Sequence of chain 1.D:
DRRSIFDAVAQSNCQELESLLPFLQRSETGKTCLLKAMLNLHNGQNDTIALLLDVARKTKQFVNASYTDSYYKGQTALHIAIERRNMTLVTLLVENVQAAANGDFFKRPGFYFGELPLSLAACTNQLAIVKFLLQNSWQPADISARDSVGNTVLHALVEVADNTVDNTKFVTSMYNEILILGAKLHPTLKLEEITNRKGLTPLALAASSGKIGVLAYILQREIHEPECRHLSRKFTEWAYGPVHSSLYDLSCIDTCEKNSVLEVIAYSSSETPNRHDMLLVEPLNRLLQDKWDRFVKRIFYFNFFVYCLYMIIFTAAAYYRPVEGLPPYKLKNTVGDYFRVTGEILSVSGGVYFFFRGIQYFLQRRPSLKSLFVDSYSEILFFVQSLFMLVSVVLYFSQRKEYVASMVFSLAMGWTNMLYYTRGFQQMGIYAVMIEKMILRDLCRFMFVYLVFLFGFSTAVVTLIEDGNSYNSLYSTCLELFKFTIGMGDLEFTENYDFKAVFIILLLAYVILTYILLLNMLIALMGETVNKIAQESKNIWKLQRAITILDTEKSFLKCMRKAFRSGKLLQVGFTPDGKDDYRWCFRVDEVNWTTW

Binding-site contacts:
Ligand atom C44 contacts residue LEU662 of chain 1.C at 3.6 Å (hydrophobic).
Ligand atom O12 contacts residue TYR554 of chain 1.D at 3.5 Å.
Ligand atom C24 contacts residue TYR511 of chain 1.D at 4.0 Å (hydrophobic).
Ligand atom C36 contacts residue MET547 of chain 1.D at 4.3 Å (hydrophobic).
Ligand atom C2 contacts residue LEU515 of chain 1.D at 4.2 Å (hydrophobic).
Ligand atom O12 contacts residue SER512 of chain 1.D at 3.6 Å.
Ligand atom O23 contacts residue ILE573 of chain 1.D at 3.7 Å.
Ligand atom C1 contacts residue LEU553 of chain 1.D at 4.1 Å (hydrophobic).
Ligand atom C44 contacts residue ALA546 of chain 1.D at 4.0 Å (hydrophobic).
Ligand atom C13 contacts residue TYR554 of chain 1.D at 3.9 Å (hydrophobic).
Ligand atom C13 contacts residue LEU515 of chain 1.D at 3.7 Å (hydrophobic).
Ligand atom C13 contacts residue ASN551 of chain 1.D at 3.5 Å.
Ligand atom O10 contacts residue SER512 of chain 1.D at 4.0 Å.
Ligand atom C27 contacts residue THR550 of chain 1.D at 3.8 Å.
Ligand atom C6 contacts residue ALA566 of chain 1.D at 4.3 Å (hydrophobic).
Ligand atom O23 contacts residue THR550 of chain 1.D at 4.3 Å.
Ligand atom C13 contacts residue PHE516 of chain 1.D at 4.3 Å (hydrophobic).
Ligand atom C33 contacts residue LEU669 of chain 1.C at 4.0 Å (hydrophobic).
Ligand atom C17 contacts residue THR550 of chain 1.D at 3.7 Å.
Ligand atom C5 contacts residue ALA566 of chain 1.D at 4.1 Å (hydrophobic).
Ligand atom C24 contacts residue LEU515 of chain 1.D at 3.9 Å (hydrophobic).
Ligand atom C6 contacts residue LEU553 of chain 1.D at 4.3 Å (hydrophobic).
Ligand atom C24 contacts residue THR550 of chain 1.D at 3.8 Å.
Ligand atom C22 contacts residue TYR511 of chain 1.D at 3.6 Å (hydrophobic).
Ligand atom C13 contacts residue SER512 of chain 1.D at 4.1 Å.
Ligand atom C30 contacts residue MET547 of chain 1.D at 4.2 Å (hydrophobic).
Ligand atom C22 contacts residue THR550 of chain 1.D at 3.5 Å.
Ligand atom C44 contacts residue PHE591 of chain 1.C at 3.6 Å (hydrophobic).
Ligand atom C6 contacts residue TYR511 of chain 1.D at 4.2 Å (hydrophobic).
Ligand atom O23 contacts residue TYR511 of chain 1.D at 3.2 Å (h-bond).
Ligand atom O10 contacts residue ARG557 of chain 1.D at 4.2 Å.
Ligand atom C27 contacts residue LEU669 of chain 1.C at 4.1 Å (hydrophobic).
Ligand atom C3 contacts residue TYR554 of chain 1.D at 4.2 Å (hydrophobic).
Ligand atom C5 contacts residue TYR511 of chain 1.D at 4.2 Å (hydrophobic).
Ligand atom N21 contacts residue THR550 of chain 1.D at 3.1 Å.
Ligand atom C38 contacts residue MET547 of chain 1.D at 4.2 Å (hydrophobic).
Ligand atom C40 contacts residue PHE543 of chain 1.D at 3.7 Å (hydrophobic).
Ligand atom O12 contacts residue LEU515 of chain 1.D at 4.2 Å.
Ligand atom O10 contacts residue GLU570 of chain 1.D at 4.3 Å.
Ligand atom C17 contacts residue LEU553 of chain 1.D at 4.1 Å (hydrophobic).

A protein and the small-molecule ligand that binds it are described below.
Small molecule (SMILES): COc1cc(CNC(=O)CCCC/C=C/C(C)C)ccc1O

Sequence of chain 1.C:
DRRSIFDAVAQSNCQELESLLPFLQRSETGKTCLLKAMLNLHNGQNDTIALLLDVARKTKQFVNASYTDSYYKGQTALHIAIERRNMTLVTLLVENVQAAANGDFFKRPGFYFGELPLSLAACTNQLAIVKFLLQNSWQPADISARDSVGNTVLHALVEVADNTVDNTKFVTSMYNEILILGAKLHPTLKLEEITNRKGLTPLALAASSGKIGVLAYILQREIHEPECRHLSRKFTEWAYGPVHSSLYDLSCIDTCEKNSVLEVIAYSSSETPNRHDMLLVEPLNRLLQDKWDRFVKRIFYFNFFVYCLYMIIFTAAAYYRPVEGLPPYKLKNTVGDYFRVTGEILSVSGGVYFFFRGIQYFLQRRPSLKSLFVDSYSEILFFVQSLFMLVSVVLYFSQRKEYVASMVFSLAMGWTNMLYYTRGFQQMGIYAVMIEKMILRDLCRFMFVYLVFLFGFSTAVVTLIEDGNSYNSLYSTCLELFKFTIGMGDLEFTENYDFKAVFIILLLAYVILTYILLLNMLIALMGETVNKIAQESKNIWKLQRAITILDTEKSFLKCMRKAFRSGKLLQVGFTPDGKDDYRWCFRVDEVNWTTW